Sequence of chain 13.A:
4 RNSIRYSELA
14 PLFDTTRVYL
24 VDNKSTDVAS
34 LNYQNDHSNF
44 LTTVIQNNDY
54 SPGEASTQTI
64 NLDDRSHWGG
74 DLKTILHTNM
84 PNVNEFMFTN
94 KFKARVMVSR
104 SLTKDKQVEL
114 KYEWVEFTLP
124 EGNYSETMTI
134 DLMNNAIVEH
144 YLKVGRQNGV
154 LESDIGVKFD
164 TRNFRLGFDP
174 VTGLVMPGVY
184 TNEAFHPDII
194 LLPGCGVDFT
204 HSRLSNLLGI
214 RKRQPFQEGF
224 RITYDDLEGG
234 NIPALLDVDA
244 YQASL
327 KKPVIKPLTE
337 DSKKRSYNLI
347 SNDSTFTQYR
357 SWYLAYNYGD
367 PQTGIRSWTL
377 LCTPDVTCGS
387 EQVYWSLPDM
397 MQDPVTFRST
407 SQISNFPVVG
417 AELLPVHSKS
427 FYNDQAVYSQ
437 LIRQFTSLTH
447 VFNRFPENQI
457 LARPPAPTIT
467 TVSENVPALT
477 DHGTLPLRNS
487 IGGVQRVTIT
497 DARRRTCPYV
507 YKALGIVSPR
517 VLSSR

The protein below binds the small molecule below.
Small molecule (SMILES): CCCCCCCCCCCC[N+](C)(C)CCCS(=O)(=O)O

Binding-site contacts:
Ligand atom C16 contacts residue ASP229 of chain 13.A at 4.3 Å.
Ligand atom C9 contacts residue C151 of chain 13.D at 3.4 Å.
Ligand atom O3S contacts residue GLY222 of chain 13.A at 2.9 Å (h-bond).
Ligand atom O1S contacts residue LYS215 of chain 13.A at 2.7 Å (salt-bridge).
Ligand atom S1 contacts residue TRP374 of chain 13.A at 4.0 Å.
Ligand atom C5 contacts residue C151 of chain 13.D at 4.0 Å.
Ligand atom C6 contacts residue C151 of chain 13.D at 4.2 Å.
Ligand atom O2S contacts residue ARG224 of chain 13.A at 4.5 Å.
Ligand atom S1 contacts residue ARG224 of chain 13.A at 4.3 Å.
Ligand atom O1S contacts residue PHE223 of chain 13.A at 4.5 Å.
Ligand atom C3 contacts residue TRP374 of chain 13.A at 4.3 Å (hydrophobic).
Ligand atom O3S contacts residue PHE223 of chain 13.A at 3.9 Å.
Ligand atom C1 contacts residue TRP374 of chain 13.A at 3.6 Å (hydrophobic).
Ligand atom S1 contacts residue LYS215 of chain 13.A at 4.1 Å.
Ligand atom O3S contacts residue TRP374 of chain 13.A at 3.3 Å.
Ligand atom O1S contacts residue GLY222 of chain 13.A at 2.3 Å (h-bond).
Ligand atom S1 contacts residue GLY222 of chain 13.A at 3.0 Å (h-bond).
Ligand atom C10 contacts residue C151 of chain 13.D at 3.4 Å.
Ligand atom O1S contacts residue TRP374 of chain 13.A at 4.3 Å.
Ligand atom C13 contacts residue C151 of chain 13.D at 4.5 Å.
Ligand atom C8 contacts residue C151 of chain 13.D at 3.7 Å.
Ligand atom C11 contacts residue C151 of chain 13.D at 3.5 Å.
Ligand atom C2 contacts residue TRP374 of chain 13.A at 4.1 Å (hydrophobic).
Ligand atom C12 contacts residue C151 of chain 13.D at 3.4 Å.
Ligand atom O2S contacts residue GLY222 of chain 13.A at 3.3 Å (h-bond).
Ligand atom C7 contacts residue C151 of chain 13.D at 3.4 Å.
Ligand atom O3S contacts residue ARG224 of chain 13.A at 2.9 Å (salt-bridge).